A protein and the small-molecule ligand that binds it are described below.
Small molecule (SMILES): Cc1cc(CCCCCCCOc2ccc(C3=NCCO3)cc2)on1

Sequence of chain 38.A:
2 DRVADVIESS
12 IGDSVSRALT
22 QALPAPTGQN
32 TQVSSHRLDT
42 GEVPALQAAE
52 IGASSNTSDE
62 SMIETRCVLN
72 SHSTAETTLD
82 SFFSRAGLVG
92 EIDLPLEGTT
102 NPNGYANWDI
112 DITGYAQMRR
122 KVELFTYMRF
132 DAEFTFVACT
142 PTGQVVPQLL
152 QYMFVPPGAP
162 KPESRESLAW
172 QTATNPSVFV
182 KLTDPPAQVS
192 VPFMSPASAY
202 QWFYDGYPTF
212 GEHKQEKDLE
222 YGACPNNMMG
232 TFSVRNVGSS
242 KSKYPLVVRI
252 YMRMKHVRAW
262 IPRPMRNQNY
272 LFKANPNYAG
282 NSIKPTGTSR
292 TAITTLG

Sequence of chain 39.C:
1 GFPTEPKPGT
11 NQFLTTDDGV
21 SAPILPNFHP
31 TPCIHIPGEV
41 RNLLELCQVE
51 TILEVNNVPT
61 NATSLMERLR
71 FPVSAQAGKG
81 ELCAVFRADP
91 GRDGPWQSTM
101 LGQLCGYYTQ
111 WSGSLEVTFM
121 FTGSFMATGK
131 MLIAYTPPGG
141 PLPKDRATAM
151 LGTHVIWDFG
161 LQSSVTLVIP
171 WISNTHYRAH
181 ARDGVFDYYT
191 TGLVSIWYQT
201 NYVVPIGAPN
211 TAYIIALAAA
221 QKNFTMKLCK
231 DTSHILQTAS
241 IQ

Binding-site contacts:
Ligand atom O1A contacts residue TRP203 of chain 38.A at 3.3 Å.
Ligand atom C3C contacts residue PHE135 of chain 38.A at 3.8 Å (hydrophobic).
Ligand atom C6C contacts residue TYR201 of chain 38.A at 4.0 Å (hydrophobic).
Ligand atom C3B contacts residue ASN228 of chain 38.A at 4.0 Å.
Ligand atom C2C contacts residue VAL192 of chain 38.A at 3.7 Å (hydrophobic).
Ligand atom C3 contacts residue PHE155 of chain 38.A at 4.0 Å (hydrophobic).
Ligand atom C4B contacts residue TRP203 of chain 38.A at 3.6 Å (hydrophobic).
Ligand atom C5 contacts residue PHE233 of chain 38.A at 3.9 Å (hydrophobic).
Ligand atom C6B contacts residue ILE113 of chain 38.A at 4.0 Å (hydrophobic).
Ligand atom C5C contacts residue ILE111 of chain 38.A at 3.7 Å (hydrophobic).
Ligand atom C7C contacts residue MET230 of chain 38.A at 4.1 Å (hydrophobic).
Ligand atom N3A contacts residue ILE113 of chain 38.A at 3.7 Å.
Ligand atom C2A contacts residue TRP203 of chain 38.A at 3.6 Å (hydrophobic).
Ligand atom C5B contacts residue ASP112 of chain 38.A at 3.9 Å.
Ligand atom C4 contacts residue VAL190 of chain 38.A at 3.8 Å (hydrophobic).
Ligand atom N2 contacts residue PHE233 of chain 38.A at 3.8 Å.
Ligand atom C31 contacts residue VAL179 of chain 38.A at 3.5 Å (hydrophobic).
Ligand atom C4C contacts residue VAL192 of chain 38.A at 3.5 Å (hydrophobic).
Ligand atom O1B contacts residue TYR201 of chain 38.A at 3.4 Å.
Ligand atom C5A contacts residue ASN228 of chain 38.A at 4.0 Å.
Ligand atom C5B contacts residue ILE111 of chain 38.A at 4.0 Å (hydrophobic).
Ligand atom C2B contacts residue TRP203 of chain 38.A at 4.1 Å (hydrophobic).
Ligand atom N2 contacts residue PHE155 of chain 38.A at 3.6 Å.
Ligand atom C31 contacts residue PRO177 of chain 38.A at 3.9 Å (hydrophobic).
Ligand atom C4C contacts residue PHE135 of chain 38.A at 3.7 Å (hydrophobic).
Ligand atom C4B contacts residue ASN228 of chain 38.A at 4.0 Å.
Ligand atom O1 contacts residue PHE233 of chain 38.A at 3.1 Å.
Ligand atom C2B contacts residue TYR201 of chain 38.A at 3.4 Å (hydrophobic).
Ligand atom C5 contacts residue PHE155 of chain 38.A at 3.9 Å (hydrophobic).
Ligand atom O1 contacts residue PHE155 of chain 38.A at 3.5 Å.
Ligand atom N3A contacts residue ASP112 of chain 38.A at 2.8 Å (salt-bridge).
Ligand atom O1A contacts residue ASN228 of chain 38.A at 3.7 Å.
Ligand atom C4A contacts residue THR114 of chain 38.A at 3.6 Å.
Ligand atom C5B contacts residue ILE113 of chain 38.A at 3.5 Å (hydrophobic).
Ligand atom C4A contacts residue ASP112 of chain 38.A at 3.0 Å.
Ligand atom C4 contacts residue ILE24 of chain 38.C at 4.0 Å (hydrophobic).
Ligand atom C3B contacts residue TRP203 of chain 38.A at 3.2 Å (hydrophobic).
Ligand atom O1B contacts residue MET230 of chain 38.A at 4.0 Å.
Ligand atom C5C contacts residue PHE135 of chain 38.A at 3.5 Å (hydrophobic).
Ligand atom C31 contacts residue ILE24 of chain 38.C at 3.6 Å (hydrophobic).

Sequence of chain 38.C:
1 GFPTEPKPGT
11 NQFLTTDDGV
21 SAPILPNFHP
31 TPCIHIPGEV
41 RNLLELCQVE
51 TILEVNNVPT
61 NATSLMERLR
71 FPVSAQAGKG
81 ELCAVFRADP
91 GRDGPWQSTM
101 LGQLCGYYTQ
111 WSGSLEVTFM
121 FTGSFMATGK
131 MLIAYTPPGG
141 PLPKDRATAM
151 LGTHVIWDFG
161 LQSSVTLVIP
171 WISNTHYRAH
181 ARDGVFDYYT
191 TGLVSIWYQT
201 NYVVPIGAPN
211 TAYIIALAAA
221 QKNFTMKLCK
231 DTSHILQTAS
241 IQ